Sequence of chain 1.G:
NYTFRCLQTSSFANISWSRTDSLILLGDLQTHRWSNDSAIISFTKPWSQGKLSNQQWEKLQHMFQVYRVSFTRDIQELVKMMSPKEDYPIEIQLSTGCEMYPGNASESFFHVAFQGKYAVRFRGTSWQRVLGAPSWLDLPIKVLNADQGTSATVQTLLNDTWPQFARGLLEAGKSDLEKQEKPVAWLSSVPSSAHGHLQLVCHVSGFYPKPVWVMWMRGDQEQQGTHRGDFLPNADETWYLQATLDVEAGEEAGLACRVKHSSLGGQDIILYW

The protein below binds the small molecule below.
Small molecule (SMILES): CC(=O)N[C@@H]1[C@@H](O)[C@H](O)[C@@H](CO)O[C@H]1O

Binding-site contacts:
Ligand atom C1 contacts residue SER21 of chain 1.G at 4.1 Å.
Ligand atom O7 contacts residue ASN39 of chain 1.G at 4.0 Å.
Ligand atom C5 contacts residue ASN39 of chain 1.G at 3.6 Å.
Ligand atom C3 contacts residue SER21 of chain 1.G at 4.3 Å.
Ligand atom C1 contacts residue ASN39 of chain 1.G at 1.4 Å.
Ligand atom N2 contacts residue ASN39 of chain 1.G at 3.0 Å (h-bond).
Ligand atom O5 contacts residue ASN39 of chain 1.G at 2.2 Å (h-bond).
Ligand atom C2 contacts residue ASN39 of chain 1.G at 2.4 Å.
Ligand atom C3 contacts residue ASN39 of chain 1.G at 3.7 Å.
Ligand atom C2 contacts residue SER21 of chain 1.G at 4.0 Å.
Ligand atom C7 contacts residue ASN39 of chain 1.G at 3.7 Å.
Ligand atom N2 contacts residue ARG22 of chain 1.G at 4.4 Å.
Ligand atom C4 contacts residue ASN39 of chain 1.G at 4.1 Å.
Ligand atom C8 contacts residue TRP20 of chain 1.G at 3.3 Å (hydrophobic).
Ligand atom C8 contacts residue SER21 of chain 1.G at 3.5 Å.
Ligand atom C8 contacts residue ARG22 of chain 1.G at 4.2 Å.
Ligand atom N2 contacts residue SER21 of chain 1.G at 3.0 Å (h-bond).
Ligand atom C7 contacts residue SER21 of chain 1.G at 3.7 Å.